Binding-site contacts:
Ligand atom N6 contacts residue GLY23 of chain 1.A at 3.2 Å (h-bond).
Ligand atom O2' contacts residue THR16 of chain 1.A at 2.7 Å (h-bond).
Ligand atom C8 contacts residue LEU31 of chain 1.A at 3.3 Å (hydrophobic).
Ligand atom N1 contacts residue GLY23 of chain 1.A at 3.1 Å.
Ligand atom C5 contacts residue ILE24 of chain 1.A at 3.6 Å (hydrophobic).
Ligand atom N7 contacts residue LEU31 of chain 1.A at 2.9 Å (h-bond).
Ligand atom O3' contacts residue ASN20 of chain 1.A at 3.7 Å.
Ligand atom C2 contacts residue PRO38 of chain 1.A at 3.5 Å (hydrophobic).
Ligand atom C6 contacts residue ILE24 of chain 1.A at 3.5 Å (hydrophobic).
Ligand atom C2' contacts residue HIS14 of chain 1.A at 3.5 Å.
Ligand atom N1 contacts residue PRO38 of chain 1.A at 3.5 Å.
Ligand atom N1 contacts residue ILE24 of chain 1.A at 3.3 Å (h-bond).
Ligand atom N6 contacts residue ILE24 of chain 1.A at 3.5 Å.
Ligand atom N3 contacts residue ASN20 of chain 1.A at 3.5 Å.
Ligand atom O1A contacts residue PRO70 of chain 1.A at 3.2 Å.
Ligand atom O3D contacts residue ALA44 of chain 1.A at 3.6 Å.
Ligand atom O4' contacts residue PRO37 of chain 1.A at 3.7 Å.
Ligand atom N3 contacts residue LYS39 of chain 1.A at 3.5 Å.
Ligand atom O2A contacts residue ARG52 of chain 1.A at 3.1 Å (salt-bridge).
Ligand atom O4D contacts residue DT4 of chain 1.B at 2.5 Å (h-bond).
Ligand atom C2 contacts residue ASN20 of chain 1.A at 3.4 Å.
Ligand atom C2 contacts residue LYS39 of chain 1.A at 3.6 Å.
Ligand atom O3D contacts residue GLN49 of chain 1.A at 3.3 Å.
Ligand atom O2D contacts residue TYR45 of chain 1.A at 3.0 Å (h-bond).
Ligand atom C8 contacts residue PRO37 of chain 1.A at 3.6 Å (hydrophobic).
Ligand atom C4D contacts residue DT4 of chain 1.B at 3.0 Å.
Ligand atom O1B contacts residue ALA44 of chain 1.A at 3.6 Å.
Ligand atom O2D contacts residue DT4 of chain 1.B at 2.8 Å (h-bond).
Ligand atom N6 contacts residue LYS29 of chain 1.A at 3.1 Å (salt-bridge).
Ligand atom O2' contacts residue HIS14 of chain 1.A at 2.7 Å (h-bond).
Ligand atom C5 contacts residue PRO37 of chain 1.A at 3.4 Å (hydrophobic).
Ligand atom O3' contacts residue THR16 of chain 1.A at 3.5 Å (h-bond).
Ligand atom N6 contacts residue MET27 of chain 1.A at 3.4 Å.
Ligand atom N7 contacts residue PRO37 of chain 1.A at 3.5 Å.
Ligand atom C2D contacts residue DT4 of chain 1.B at 2.6 Å.
Ligand atom C1D contacts residue DT4 of chain 1.B at 1.6 Å.
Ligand atom N7 contacts residue LEU30 of chain 1.A at 3.4 Å.
Ligand atom O4D contacts residue MET79 of chain 1.A at 3.5 Å (h-bond).
Ligand atom C4 contacts residue PRO37 of chain 1.A at 3.5 Å (hydrophobic).
Ligand atom O2D contacts residue ILE48 of chain 1.A at 3.5 Å.

This protein binds this small molecule.
Small molecule (SMILES): Nc1ncnc2c1ncn2[C@@H]1O[C@H](COP(=O)(O)OP(=O)(O)OC[C@H]2O[C@H](O)[C@H](O)[C@@H]2O)[C@@H](O)[C@H]1O

Sequence of chain 1.A:
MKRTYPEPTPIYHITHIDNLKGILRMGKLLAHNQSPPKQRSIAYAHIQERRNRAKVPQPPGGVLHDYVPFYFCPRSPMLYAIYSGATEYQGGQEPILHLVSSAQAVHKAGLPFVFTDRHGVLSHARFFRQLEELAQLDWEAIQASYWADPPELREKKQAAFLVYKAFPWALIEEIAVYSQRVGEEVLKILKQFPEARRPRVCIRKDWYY